Sequence of chain 1.A:
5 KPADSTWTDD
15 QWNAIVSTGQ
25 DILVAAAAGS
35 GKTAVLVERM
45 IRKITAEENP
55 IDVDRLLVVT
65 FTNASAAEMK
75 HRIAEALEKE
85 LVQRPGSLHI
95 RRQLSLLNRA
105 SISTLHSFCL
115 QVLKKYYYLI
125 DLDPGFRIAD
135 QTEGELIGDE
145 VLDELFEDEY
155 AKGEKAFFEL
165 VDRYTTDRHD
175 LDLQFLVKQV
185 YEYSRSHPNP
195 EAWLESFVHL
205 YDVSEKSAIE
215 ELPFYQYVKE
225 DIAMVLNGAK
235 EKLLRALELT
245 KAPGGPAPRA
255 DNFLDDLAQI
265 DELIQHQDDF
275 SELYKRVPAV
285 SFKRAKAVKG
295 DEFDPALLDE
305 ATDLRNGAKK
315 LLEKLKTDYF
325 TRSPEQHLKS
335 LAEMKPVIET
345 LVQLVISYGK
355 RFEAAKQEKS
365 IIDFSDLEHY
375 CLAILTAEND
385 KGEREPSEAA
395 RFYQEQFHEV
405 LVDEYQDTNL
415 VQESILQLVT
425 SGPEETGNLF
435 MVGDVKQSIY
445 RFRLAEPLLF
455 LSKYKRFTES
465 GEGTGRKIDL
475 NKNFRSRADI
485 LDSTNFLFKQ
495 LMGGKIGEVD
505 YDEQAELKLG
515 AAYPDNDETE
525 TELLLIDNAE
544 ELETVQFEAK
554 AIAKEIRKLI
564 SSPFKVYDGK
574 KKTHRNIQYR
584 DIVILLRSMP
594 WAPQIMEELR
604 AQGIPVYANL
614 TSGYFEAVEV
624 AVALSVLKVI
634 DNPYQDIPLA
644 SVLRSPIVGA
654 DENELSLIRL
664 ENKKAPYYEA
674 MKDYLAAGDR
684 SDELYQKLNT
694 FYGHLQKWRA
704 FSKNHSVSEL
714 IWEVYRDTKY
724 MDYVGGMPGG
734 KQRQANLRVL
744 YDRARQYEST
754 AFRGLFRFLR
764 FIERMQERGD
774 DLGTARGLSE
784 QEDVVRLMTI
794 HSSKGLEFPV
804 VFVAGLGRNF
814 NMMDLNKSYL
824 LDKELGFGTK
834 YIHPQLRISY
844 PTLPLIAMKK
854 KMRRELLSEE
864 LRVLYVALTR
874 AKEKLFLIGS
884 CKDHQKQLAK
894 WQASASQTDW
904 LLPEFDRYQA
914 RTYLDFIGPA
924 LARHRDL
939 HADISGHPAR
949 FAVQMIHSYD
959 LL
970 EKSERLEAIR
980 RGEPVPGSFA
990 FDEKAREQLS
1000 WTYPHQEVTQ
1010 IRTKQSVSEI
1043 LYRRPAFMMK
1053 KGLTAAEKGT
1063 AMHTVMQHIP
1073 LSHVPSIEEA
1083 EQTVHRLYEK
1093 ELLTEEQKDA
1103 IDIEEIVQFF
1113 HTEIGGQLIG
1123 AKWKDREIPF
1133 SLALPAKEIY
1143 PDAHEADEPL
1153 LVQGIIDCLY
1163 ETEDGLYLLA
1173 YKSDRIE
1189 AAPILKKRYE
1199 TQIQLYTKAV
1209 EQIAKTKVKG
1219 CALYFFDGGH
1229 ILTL

Binding-site contacts:
Ligand atom O3G contacts residue GLN441 of chain 1.A at 3.4 Å (h-bond).
Ligand atom PG contacts residue MG1 of chain 1.E at 3.4 Å.
Ligand atom O2A contacts residue ARG479 of chain 1.A at 3.2 Å (salt-bridge).
Ligand atom O1A contacts residue THR37 of chain 1.A at 3.5 Å.
Ligand atom O3G contacts residue ARG873 of chain 1.A at 2.8 Å (salt-bridge).
Ligand atom O2A contacts residue ARG76 of chain 1.A at 3.5 Å (salt-bridge).
Ligand atom O2B contacts residue GLY35 of chain 1.A at 3.3 Å (h-bond).
Ligand atom N7 contacts residue PHE478 of chain 1.A at 3.6 Å.
Ligand atom O1G contacts residue GLN441 of chain 1.A at 3.0 Å (h-bond).
Ligand atom O3A contacts residue SER34 of chain 1.A at 3.5 Å (h-bond).
Ligand atom C4 contacts residue PHE478 of chain 1.A at 3.4 Å (hydrophobic).
Ligand atom O1A contacts residue ARG76 of chain 1.A at 3.3 Å (salt-bridge).
Ligand atom O2G contacts residue MG1 of chain 1.E at 2.1 Å.
Ligand atom O1B contacts residue THR37 of chain 1.A at 2.9 Å (h-bond).
Ligand atom O1G contacts residue ALA32 of chain 1.A at 3.5 Å.
Ligand atom O2B contacts residue SER34 of chain 1.A at 3.3 Å (h-bond).
Ligand atom C5' contacts residue ARG479 of chain 1.A at 3.6 Å.
Ligand atom O3G contacts residue ARG479 of chain 1.A at 2.6 Å (salt-bridge).
Ligand atom O1B contacts residue MG1 of chain 1.E at 2.1 Å.
Ligand atom O1A contacts residue ALA38 of chain 1.A at 3.1 Å (h-bond).
Ligand atom N7 contacts residue GLN15 of chain 1.A at 3.0 Å (h-bond).
Ligand atom N9 contacts residue PHE478 of chain 1.A at 3.4 Å.
Ligand atom C5 contacts residue PHE478 of chain 1.A at 3.5 Å (hydrophobic).
Ligand atom PG contacts residue ARG479 of chain 1.A at 3.5 Å.
Ligand atom N3B contacts residue ARG479 of chain 1.A at 3.1 Å (salt-bridge).
Ligand atom N1 contacts residue THR10 of chain 1.A at 3.6 Å (h-bond).
Ligand atom O3A contacts residue LYS36 of chain 1.A at 3.6 Å.
Ligand atom O2G contacts residue GLY798 of chain 1.A at 3.6 Å.
Ligand atom O4' contacts residue PHE478 of chain 1.A at 3.0 Å (h-bond).
Ligand atom N6 contacts residue THR10 of chain 1.A at 3.2 Å (h-bond).
Ligand atom O3A contacts residue GLY33 of chain 1.A at 3.6 Å.
Ligand atom O1A contacts residue GLY35 of chain 1.A at 3.5 Å.
Ligand atom O1G contacts residue LYS36 of chain 1.A at 2.8 Å (salt-bridge).
Ligand atom O3A contacts residue GLY35 of chain 1.A at 2.8 Å (h-bond).
Ligand atom O3' contacts residue GLU800 of chain 1.A at 3.0 Å (salt-bridge).
Ligand atom N6 contacts residue GLN15 of chain 1.A at 2.8 Å (h-bond).
Ligand atom N3B contacts residue GLY33 of chain 1.A at 2.9 Å (h-bond).
Ligand atom O2' contacts residue LYS573 of chain 1.A at 2.5 Å (salt-bridge).
Ligand atom O2B contacts residue LYS36 of chain 1.A at 2.9 Å (salt-bridge).
Ligand atom PB contacts residue MG1 of chain 1.E at 3.4 Å.

The protein below binds the small molecule below.
Small molecule (SMILES): Nc1ncnc2c1ncn2[C@@H]1O[C@H](CO[P](=O)(O)O[P](=O)(O)NP(=O)(O)O)[C@@H](O)[C@H]1O